The small molecule below binds the protein below.
Small molecule (SMILES): CC(=O)N[C@@H]1[C@@H](O)[C@H](O)[C@@H](CO)O[C@H]1O

Sequence of chain 1.C:
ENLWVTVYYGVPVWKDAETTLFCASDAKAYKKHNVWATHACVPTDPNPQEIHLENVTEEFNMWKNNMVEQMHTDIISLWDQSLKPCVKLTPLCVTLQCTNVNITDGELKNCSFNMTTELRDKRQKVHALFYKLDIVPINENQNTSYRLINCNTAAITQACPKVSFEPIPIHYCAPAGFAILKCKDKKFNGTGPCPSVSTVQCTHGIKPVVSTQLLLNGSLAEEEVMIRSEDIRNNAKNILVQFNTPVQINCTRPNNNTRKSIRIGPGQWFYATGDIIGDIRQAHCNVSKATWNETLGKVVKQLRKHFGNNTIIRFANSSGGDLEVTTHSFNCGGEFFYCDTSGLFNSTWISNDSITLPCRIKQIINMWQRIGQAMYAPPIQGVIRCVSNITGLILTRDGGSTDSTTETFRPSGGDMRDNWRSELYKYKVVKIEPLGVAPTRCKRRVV

Binding-site contacts:
Ligand atom C8 contacts residue ASN196 of chain 1.C at 3.7 Å.
Ligand atom C3 contacts residue ASN196 of chain 1.C at 3.8 Å.
Ligand atom C8 contacts residue SER236 of chain 1.C at 3.6 Å.
Ligand atom C5 contacts residue ASN196 of chain 1.C at 3.7 Å.
Ligand atom O5 contacts residue ASN196 of chain 1.C at 2.4 Å (h-bond).
Ligand atom C2 contacts residue ASN196 of chain 1.C at 2.4 Å.
Ligand atom C1 contacts residue THR198 of chain 1.C at 3.9 Å.
Ligand atom C5 contacts residue THR198 of chain 1.C at 4.0 Å.
Ligand atom C1 contacts residue ASN196 of chain 1.C at 1.4 Å.
Ligand atom O5 contacts residue THR198 of chain 1.C at 4.0 Å.
Ligand atom C7 contacts residue ASN196 of chain 1.C at 3.1 Å.
Ligand atom O7 contacts residue ASN196 of chain 1.C at 2.9 Å (h-bond).
Ligand atom N2 contacts residue ASN196 of chain 1.C at 2.9 Å (h-bond).
Ligand atom C4 contacts residue ASN196 of chain 1.C at 4.2 Å.